Binding-site contacts:
Ligand atom C2 contacts residue TYR78 of chain 1.E at 3.6 Å (hydrophobic).
Ligand atom O4 contacts residue TYR78 of chain 1.E at 3.8 Å.
Ligand atom C1 contacts residue TYR122 of chain 1.E at 3.7 Å (hydrophobic).
Ligand atom O6 contacts residue GLY121 of chain 1.E at 3.5 Å.
Ligand atom C4 contacts residue GLY1 of chain 1.E at 4.0 Å.
Ligand atom O4 contacts residue GLY121 of chain 1.E at 3.2 Å.
Ligand atom O3 contacts residue TRP123 of chain 1.E at 3.9 Å.
Ligand atom O6 contacts residue TRP123 of chain 1.E at 2.9 Å (h-bond).
Ligand atom O6 contacts residue ASP125 of chain 1.E at 2.6 Å (salt-bridge).
Ligand atom C2 contacts residue PHE47 of chain 1.E at 4.0 Å (hydrophobic).
Ligand atom O2 contacts residue TYR78 of chain 1.E at 3.2 Å.
Ligand atom O5 contacts residue TYR122 of chain 1.E at 2.8 Å (h-bond).
Ligand atom C3 contacts residue TYR122 of chain 1.E at 3.3 Å (hydrophobic).
Ligand atom O4 contacts residue ASP125 of chain 1.E at 2.9 Å (salt-bridge).
Ligand atom O6 contacts residue TYR122 of chain 1.E at 3.1 Å (h-bond).
Ligand atom C2 contacts residue GLY1 of chain 1.E at 4.0 Å.
Ligand atom C4 contacts residue TYR78 of chain 1.E at 3.9 Å (hydrophobic).
Ligand atom C5 contacts residue TYR122 of chain 1.E at 3.6 Å (hydrophobic).
Ligand atom O3 contacts residue TYR122 of chain 1.E at 2.7 Å.
Ligand atom O3 contacts residue GLY1 of chain 1.E at 3.0 Å (h-bond).
Ligand atom C1 contacts residue TYR122 of chain 1.E at 4.0 Å (hydrophobic).
Ligand atom C6 contacts residue ASP125 of chain 1.E at 3.5 Å.
Ligand atom C4 contacts residue TYR122 of chain 1.E at 4.0 Å (hydrophobic).
Ligand atom O5 contacts residue GLY121 of chain 1.E at 3.6 Å.
Ligand atom O2 contacts residue TYR122 of chain 1.E at 4.0 Å.
Ligand atom O4 contacts residue GLY1 of chain 1.E at 3.0 Å (h-bond).
Ligand atom C1 contacts residue SER76 of chain 1.E at 3.9 Å.
Ligand atom C3 contacts residue GLY1 of chain 1.E at 3.8 Å.
Ligand atom O3 contacts residue TYR78 of chain 1.E at 3.5 Å (h-bond).
Ligand atom O2 contacts residue TRP123 of chain 1.E at 3.7 Å.
Ligand atom C6 contacts residue TYR122 of chain 1.E at 3.4 Å (hydrophobic).
Ligand atom O3 contacts residue TYR78 of chain 1.E at 4.0 Å.
Ligand atom C2 contacts residue SER76 of chain 1.E at 3.1 Å.
Ligand atom C5 contacts residue TYR122 of chain 1.E at 3.6 Å (hydrophobic).
Ligand atom O1 contacts residue SER76 of chain 1.E at 3.6 Å (h-bond).
Ligand atom C3 contacts residue TYR78 of chain 1.E at 3.6 Å (hydrophobic).
Ligand atom C4 contacts residue ASP125 of chain 1.E at 3.5 Å.
Ligand atom O6 contacts residue TYR122 of chain 1.E at 3.6 Å.
Ligand atom C6 contacts residue TRP123 of chain 1.E at 3.6 Å (hydrophobic).
Ligand atom O2 contacts residue SER76 of chain 1.E at 3.1 Å (h-bond).

Sequence of chain 1.E:
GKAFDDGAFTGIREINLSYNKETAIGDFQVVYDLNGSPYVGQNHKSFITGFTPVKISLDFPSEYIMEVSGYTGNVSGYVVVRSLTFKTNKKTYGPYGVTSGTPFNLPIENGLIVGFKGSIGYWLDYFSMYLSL

This protein binds this small molecule.
Small molecule (SMILES): OC[C@H]1O[C@H](O[C@H]2[C@@H](O)[C@@H](CO)O[C@@H](O[C@@H]3[C@H](O)[C@@H](O)[C@H](O)O[C@@H]3CO)[C@@H]2O)[C@H](O)[C@@H](O)[C@H]1O